The protein below binds the small molecule below.
Small molecule (SMILES): CCCCCCCCCO[C@@H]1O[C@H](CO)[C@@H](O[C@H]2O[C@H](CO)[C@@H](O)[C@H](O)[C@H]2O)[C@H](O)[C@H]1O

Binding-site contacts:
Ligand atom C3 contacts residue LYS315 of chain 2.A at 3.9 Å.
Ligand atom C9 contacts residue TYR192 of chain 2.A at 4.3 Å (hydrophobic).
Ligand atom O4 contacts residue LYS315 of chain 2.A at 4.1 Å.
Ligand atom C28 contacts residue ILE183 of chain 2.A at 4.4 Å (hydrophobic).
Ligand atom O2 contacts residue GLY196 of chain 2.A at 3.9 Å.
Ligand atom C57 contacts residue LYS315 of chain 2.A at 4.1 Å.
Ligand atom C18 contacts residue ILE316 of chain 2.A at 3.8 Å (hydrophobic).
Ligand atom C22 contacts residue ILE183 of chain 2.A at 3.6 Å (hydrophobic).
Ligand atom C22 contacts residue ILE316 of chain 2.A at 4.3 Å (hydrophobic).
Ligand atom C18 contacts residue LEU314 of chain 2.A at 3.3 Å (hydrophobic).
Ligand atom C25 contacts residue LEU314 of chain 2.A at 4.4 Å (hydrophobic).
Ligand atom O6 contacts residue PRO187 of chain 2.A at 4.0 Å.
Ligand atom O61 contacts residue PRO187 of chain 2.A at 3.1 Å.
Ligand atom O49 contacts residue LEU314 of chain 2.A at 2.7 Å (h-bond).
Ligand atom O61 contacts residue LYS315 of chain 2.A at 3.9 Å.
Ligand atom C34 contacts residue PHE368 of chain 2.A at 4.2 Å (hydrophobic).
Ligand atom O2 contacts residue ASN193 of chain 2.A at 4.1 Å.
Ligand atom O2 contacts residue LYS315 of chain 2.A at 3.8 Å.
Ligand atom C7 contacts residue LYS315 of chain 2.A at 3.9 Å.
Ligand atom C11 contacts residue TYR192 of chain 2.A at 4.2 Å (hydrophobic).
Ligand atom C9 contacts residue LYS315 of chain 2.A at 4.3 Å.
Ligand atom C8 contacts residue LYS315 of chain 2.A at 4.2 Å.
Ligand atom O16 contacts residue LEU314 of chain 2.A at 3.8 Å.
Ligand atom C4 contacts residue LYS315 of chain 2.A at 3.6 Å.
Ligand atom C57 contacts residue PRO187 of chain 2.A at 3.9 Å (hydrophobic).
Ligand atom C19 contacts residue LEU314 of chain 2.A at 4.3 Å (hydrophobic).
Ligand atom C2 contacts residue LYS315 of chain 2.A at 4.3 Å.
Ligand atom C18 contacts residue ILE183 of chain 2.A at 4.3 Å (hydrophobic).
Ligand atom O16 contacts residue LYS315 of chain 2.A at 4.4 Å.
Ligand atom C1 contacts residue LEU314 of chain 2.A at 3.7 Å (hydrophobic).
Ligand atom O6 contacts residue TYR192 of chain 2.A at 3.8 Å.
Ligand atom C2 contacts residue LEU314 of chain 2.A at 4.2 Å (hydrophobic).
Ligand atom C6 contacts residue LEU314 of chain 2.A at 4.1 Å (hydrophobic).
Ligand atom O2 contacts residue TYR192 of chain 2.A at 4.0 Å.
Ligand atom C31 contacts residue PHE372 of chain 2.A at 4.5 Å (hydrophobic).

Sequence of chain 2.A:
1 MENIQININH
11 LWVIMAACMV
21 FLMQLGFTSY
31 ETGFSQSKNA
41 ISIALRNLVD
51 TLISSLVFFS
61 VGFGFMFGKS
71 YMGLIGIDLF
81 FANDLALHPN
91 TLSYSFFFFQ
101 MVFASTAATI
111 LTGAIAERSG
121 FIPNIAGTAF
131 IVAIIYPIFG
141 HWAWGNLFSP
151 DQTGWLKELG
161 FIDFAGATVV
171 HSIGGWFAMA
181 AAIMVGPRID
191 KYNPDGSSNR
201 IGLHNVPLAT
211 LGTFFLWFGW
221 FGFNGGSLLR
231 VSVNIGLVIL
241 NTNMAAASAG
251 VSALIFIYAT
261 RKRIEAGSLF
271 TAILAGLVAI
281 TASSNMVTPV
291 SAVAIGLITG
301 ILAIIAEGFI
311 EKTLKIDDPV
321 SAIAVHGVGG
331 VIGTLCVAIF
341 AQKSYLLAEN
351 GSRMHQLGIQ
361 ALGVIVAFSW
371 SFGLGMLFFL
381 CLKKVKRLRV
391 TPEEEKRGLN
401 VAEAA